Sequence of chain 1.A:
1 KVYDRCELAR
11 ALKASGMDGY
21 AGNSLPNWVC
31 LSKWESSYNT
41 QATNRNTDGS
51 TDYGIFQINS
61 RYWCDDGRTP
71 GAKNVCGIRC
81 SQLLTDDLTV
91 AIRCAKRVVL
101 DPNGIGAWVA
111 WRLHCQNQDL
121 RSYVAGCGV

Binding-site contacts:
Ligand atom C6 contacts residue VAL109 of chain 1.A at 3.4 Å (hydrophobic).
Ligand atom C11 contacts residue ASN59 of chain 1.A at 4.0 Å.
Ligand atom O12 contacts residue ASN103 of chain 1.A at 3.1 Å (h-bond).
Ligand atom C5 contacts residue VAL109 of chain 1.A at 3.8 Å (hydrophobic).
Ligand atom C24 contacts residue ASP101 of chain 1.A at 3.2 Å.
Ligand atom C12 contacts residue ALA107 of chain 1.A at 3.7 Å (hydrophobic).
Ligand atom C11 contacts residue ALA107 of chain 1.A at 4.1 Å (hydrophobic).
Ligand atom C23 contacts residue TYR62 of chain 1.A at 3.9 Å (hydrophobic).
Ligand atom C18 contacts residue GLN57 of chain 1.A at 4.1 Å.
Ligand atom C25 contacts residue ASN103 of chain 1.A at 4.0 Å.
Ligand atom C18 contacts residue ALA107 of chain 1.A at 3.9 Å (hydrophobic).
Ligand atom C9 contacts residue VAL109 of chain 1.A at 4.0 Å (hydrophobic).
Ligand atom C12 contacts residue TRP63 of chain 1.A at 4.1 Å (hydrophobic).
Ligand atom O1 contacts residue VAL109 of chain 1.A at 3.4 Å.
Ligand atom C16 contacts residue TYR62 of chain 1.A at 4.1 Å (hydrophobic).
Ligand atom C18 contacts residue TRP108 of chain 1.A at 3.5 Å (hydrophobic).
Ligand atom C2 contacts residue ASP52 of chain 1.A at 3.1 Å.
Ligand atom C17 contacts residue ASN59 of chain 1.A at 3.7 Å.
Ligand atom N1 contacts residue ALA107 of chain 1.A at 3.1 Å (h-bond).
Ligand atom C24 contacts residue TRP63 of chain 1.A at 3.3 Å (hydrophobic).
Ligand atom O11 contacts residue ASP101 of chain 1.A at 2.3 Å (salt-bridge).
Ligand atom C2 contacts residue ASN46 of chain 1.A at 3.9 Å.
Ligand atom C19 contacts residue TYR62 of chain 1.A at 3.9 Å (hydrophobic).
Ligand atom C1 contacts residue VAL109 of chain 1.A at 4.0 Å (hydrophobic).
Ligand atom O6 contacts residue ILE58 of chain 1.A at 3.7 Å.
Ligand atom O5 contacts residue TYR62 of chain 1.A at 2.9 Å (h-bond).
Ligand atom O6 contacts residue ASN59 of chain 1.A at 2.7 Å (h-bond).
Ligand atom O9 contacts residue TYR62 of chain 1.A at 3.9 Å.
Ligand atom O6 contacts residue TRP63 of chain 1.A at 3.2 Å.
Ligand atom C14 contacts residue TYR62 of chain 1.A at 3.6 Å (hydrophobic).
Ligand atom C3 contacts residue ASN59 of chain 1.A at 4.0 Å.
Ligand atom O3 contacts residue ASN59 of chain 1.A at 3.6 Å.
Ligand atom C15 contacts residue TYR62 of chain 1.A at 4.1 Å (hydrophobic).
Ligand atom O11 contacts residue TRP63 of chain 1.A at 3.7 Å.
Ligand atom C10 contacts residue ASN46 of chain 1.A at 3.5 Å.
Ligand atom C17 contacts residue TRP63 of chain 1.A at 3.7 Å (hydrophobic).
Ligand atom C13 contacts residue ALA107 of chain 1.A at 3.7 Å (hydrophobic).
Ligand atom C3 contacts residue ASP52 of chain 1.A at 3.3 Å.
Ligand atom O4 contacts residue TYR62 of chain 1.A at 4.1 Å.
Ligand atom O8 contacts residue TRP63 of chain 1.A at 3.1 Å (h-bond).

This small molecule binds to this protein.
Small molecule (SMILES): CC(=O)N[C@H]1[C@H](Oc2ccc3c(C)cc(=O)oc3c2)O[C@H](CO)[C@@H](O[C@@H]2O[C@H](CO)[C@@H](O)[C@H](O)[C@H]2NC(C)=O)[C@@H]1O